This protein binds this small molecule.
Small molecule (SMILES): COc1ccc2c(c1)/C(=C/c1cnc[nH]1)C(=O)N2

Binding-site contacts:
Ligand atom O11 contacts residue ASP149 of chain 1.A at 4.0 Å.
Ligand atom C12 contacts residue ASP149 of chain 1.A at 3.9 Å.
Ligand atom N3' contacts residue ILE14 of chain 1.A at 4.2 Å.
Ligand atom C9 contacts residue LEU138 of chain 1.A at 3.5 Å (hydrophobic).
Ligand atom C2' contacts residue ILE14 of chain 1.A at 3.7 Å (hydrophobic).
Ligand atom C12 contacts residue LYS37 of chain 1.A at 3.5 Å.
Ligand atom C1 contacts residue LYS37 of chain 1.A at 4.2 Å.
Ligand atom N3' contacts residue GLN89 of chain 1.A at 4.2 Å.
Ligand atom C6 contacts residue PHE84 of chain 1.A at 3.6 Å (hydrophobic).
Ligand atom C1 contacts residue PHE84 of chain 1.A at 3.9 Å (hydrophobic).
Ligand atom C1' contacts residue LEU138 of chain 1.A at 4.1 Å (hydrophobic).
Ligand atom C5 contacts residue LEU138 of chain 1.A at 3.8 Å (hydrophobic).
Ligand atom C4 contacts residue LEU138 of chain 1.A at 3.7 Å (hydrophobic).
Ligand atom N7 contacts residue ALA35 of chain 1.A at 3.6 Å.
Ligand atom C8 contacts residue LEU87 of chain 1.A at 4.1 Å (hydrophobic).
Ligand atom N7 contacts residue GLU85 of chain 1.A at 3.0 Å (salt-bridge).
Ligand atom C2 contacts residue LYS37 of chain 1.A at 3.9 Å.
Ligand atom C8 contacts residue GLU85 of chain 1.A at 3.9 Å.
Ligand atom O10 contacts residue GLU85 of chain 1.A at 4.0 Å.
Ligand atom C8 contacts residue LEU138 of chain 1.A at 3.4 Å (hydrophobic).
Ligand atom O10 contacts residue PHE86 of chain 1.A at 3.6 Å.
Ligand atom O10 contacts residue ALA35 of chain 1.A at 4.1 Å.
Ligand atom C4' contacts residue GLN89 of chain 1.A at 4.0 Å.
Ligand atom O10 contacts residue LEU87 of chain 1.A at 3.0 Å (h-bond).
Ligand atom O10 contacts residue LEU138 of chain 1.A at 3.9 Å.
Ligand atom C8 contacts residue ALA35 of chain 1.A at 3.8 Å (hydrophobic).
Ligand atom C4' contacts residue LEU87 of chain 1.A at 3.1 Å (hydrophobic).
Ligand atom C12 contacts residue TYR19 of chain 1.A at 3.8 Å (hydrophobic).
Ligand atom N5' contacts residue ILE14 of chain 1.A at 3.7 Å.
Ligand atom N7 contacts residue LEU138 of chain 1.A at 3.5 Å.
Ligand atom C6' contacts residue LEU138 of chain 1.A at 4.1 Å (hydrophobic).
Ligand atom C1' contacts residue ILE14 of chain 1.A at 3.8 Å (hydrophobic).
Ligand atom C6 contacts residue VAL68 of chain 1.A at 4.0 Å (hydrophobic).
Ligand atom N5' contacts residue PHE86 of chain 1.A at 4.2 Å.
Ligand atom C4' contacts residue HIS88 of chain 1.A at 3.8 Å.
Ligand atom N5' contacts residue LEU87 of chain 1.A at 3.1 Å (h-bond).
Ligand atom C5 contacts residue GLU85 of chain 1.A at 4.0 Å.
Ligand atom C5 contacts residue ALA35 of chain 1.A at 4.0 Å (hydrophobic).
Ligand atom O11 contacts residue LYS37 of chain 1.A at 3.0 Å (salt-bridge).
Ligand atom C6' contacts residue ILE14 of chain 1.A at 4.0 Å (hydrophobic).

Sequence of chain 1.A:
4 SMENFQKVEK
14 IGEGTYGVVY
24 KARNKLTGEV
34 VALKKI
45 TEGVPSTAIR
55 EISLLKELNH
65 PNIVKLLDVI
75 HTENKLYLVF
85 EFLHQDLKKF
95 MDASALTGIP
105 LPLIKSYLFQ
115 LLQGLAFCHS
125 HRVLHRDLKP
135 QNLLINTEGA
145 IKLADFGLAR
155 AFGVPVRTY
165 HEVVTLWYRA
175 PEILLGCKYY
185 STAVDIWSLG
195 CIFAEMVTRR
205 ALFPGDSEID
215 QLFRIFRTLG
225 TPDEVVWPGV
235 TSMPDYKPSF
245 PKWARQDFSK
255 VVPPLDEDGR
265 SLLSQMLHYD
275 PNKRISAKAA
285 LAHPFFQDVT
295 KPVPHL